A small-molecule ligand and the protein it binds are described below.
Small molecule (SMILES): O=C(NC/C=C/[C@H]1O[C@@H](n2cnc3cncnc32)[C@H](O)[C@@H]1O)c1cc([N+](=O)[O-])cc(O)c1O

Binding-site contacts:
Ligand atom C17 contacts residue ASN170 of chain 2.A at 3.3 Å.
Ligand atom C18 contacts residue MG1 of chain 2.B at 3.0 Å.
Ligand atom C30 contacts residue SER119 of chain 2.A at 3.3 Å.
Ligand atom N31 contacts residue SER119 of chain 2.A at 2.8 Å (h-bond).
Ligand atom C19 contacts residue GLU199 of chain 2.A at 3.2 Å.
Ligand atom O23 contacts residue LYS144 of chain 2.A at 2.9 Å (salt-bridge).
Ligand atom C10 contacts residue ASP141 of chain 2.A at 3.4 Å.
Ligand atom N22 contacts residue PRO174 of chain 2.A at 3.5 Å.
Ligand atom N12 contacts residue HIS142 of chain 2.A at 3.6 Å.
Ligand atom O23 contacts residue ASP141 of chain 2.A at 2.9 Å (salt-bridge).
Ligand atom O9 contacts residue ILE91 of chain 2.A at 3.4 Å.
Ligand atom N12 contacts residue TRP143 of chain 2.A at 3.1 Å.
Ligand atom N22 contacts residue TRP38 of chain 2.A at 3.5 Å.
Ligand atom C17 contacts residue MG1 of chain 2.B at 2.9 Å.
Ligand atom O24 contacts residue ASN170 of chain 2.A at 2.8 Å (h-bond).
Ligand atom N33 contacts residue GLU90 of chain 2.A at 3.6 Å.
Ligand atom C32 contacts residue ILE91 of chain 2.A at 3.4 Å (hydrophobic).
Ligand atom C11 contacts residue TRP143 of chain 2.A at 3.1 Å (hydrophobic).
Ligand atom C3 contacts residue GLU90 of chain 2.A at 3.3 Å.
Ligand atom O24 contacts residue GLU199 of chain 2.A at 2.4 Å (salt-bridge).
Ligand atom O4 contacts residue GLY66 of chain 2.A at 3.3 Å.
Ligand atom C13 contacts residue HIS142 of chain 2.A at 3.3 Å.
Ligand atom C18 contacts residue GLU199 of chain 2.A at 3.1 Å.
Ligand atom O24 contacts residue MG1 of chain 2.B at 2.2 Å.
Ligand atom C15 contacts residue LYS144 of chain 2.A at 3.5 Å.
Ligand atom O9 contacts residue GLU90 of chain 2.A at 2.6 Å (salt-bridge).
Ligand atom C32 contacts residue GLY117 of chain 2.A at 3.4 Å.
Ligand atom N33 contacts residue ILE91 of chain 2.A at 3.1 Å (h-bond).
Ligand atom O23 contacts residue ASN170 of chain 2.A at 2.9 Å (h-bond).
Ligand atom N14 contacts residue LYS144 of chain 2.A at 3.3 Å (salt-bridge).
Ligand atom O8 contacts residue TYR68 of chain 2.A at 3.4 Å.
Ligand atom O23 contacts residue MG1 of chain 2.B at 2.1 Å.
Ligand atom N14 contacts residue MET40 of chain 2.A at 3.4 Å (h-bond).
Ligand atom O8 contacts residue GLU90 of chain 2.A at 2.7 Å (salt-bridge).
Ligand atom C11 contacts residue HIS142 of chain 2.A at 3.6 Å.
Ligand atom C18 contacts residue ASN170 of chain 2.A at 3.1 Å.
Ligand atom C2 contacts residue GLU90 of chain 2.A at 3.5 Å.
Ligand atom O24 contacts residue ASP169 of chain 2.A at 3.2 Å (salt-bridge).
Ligand atom C28 contacts residue ILE91 of chain 2.A at 3.6 Å (hydrophobic).
Ligand atom C19 contacts residue ASN170 of chain 2.A at 3.5 Å.

Sequence of chain 2.A:
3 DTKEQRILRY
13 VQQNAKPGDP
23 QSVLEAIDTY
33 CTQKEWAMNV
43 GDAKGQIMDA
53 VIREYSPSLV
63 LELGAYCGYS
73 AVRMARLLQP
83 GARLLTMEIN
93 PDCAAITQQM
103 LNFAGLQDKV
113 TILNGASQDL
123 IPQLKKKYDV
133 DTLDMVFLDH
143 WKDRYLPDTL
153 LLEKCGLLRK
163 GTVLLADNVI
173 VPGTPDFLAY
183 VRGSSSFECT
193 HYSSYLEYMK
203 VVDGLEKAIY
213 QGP